The small molecule below binds the protein below.
Small molecule (SMILES): C1C[C@@H](c2nc(C3CC3)no2)CN1

Sequence of chain 1.A:
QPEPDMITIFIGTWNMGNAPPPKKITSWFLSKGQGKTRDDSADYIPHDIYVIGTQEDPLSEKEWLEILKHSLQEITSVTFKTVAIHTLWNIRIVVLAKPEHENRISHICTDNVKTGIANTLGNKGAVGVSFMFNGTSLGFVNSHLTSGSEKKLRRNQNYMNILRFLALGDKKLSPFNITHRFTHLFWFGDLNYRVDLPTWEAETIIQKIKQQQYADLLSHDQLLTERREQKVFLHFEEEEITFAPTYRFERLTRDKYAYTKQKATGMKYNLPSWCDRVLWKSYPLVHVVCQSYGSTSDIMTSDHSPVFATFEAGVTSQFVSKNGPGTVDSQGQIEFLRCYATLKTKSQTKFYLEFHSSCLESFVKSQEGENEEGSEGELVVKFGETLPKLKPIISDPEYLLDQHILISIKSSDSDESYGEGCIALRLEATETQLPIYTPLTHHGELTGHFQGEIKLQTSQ

Binding-site contacts:
Ligand atom C04 contacts residue TYR47 of chain 1.A at 4.0 Å (hydrophobic).
Ligand atom N08 contacts residue SER80 of chain 1.A at 4.0 Å.
Ligand atom C07 contacts residue SER80 of chain 1.A at 3.4 Å.
Ligand atom O06 contacts residue ILE78 of chain 1.A at 3.3 Å (h-bond).
Ligand atom O06 contacts residue TYR47 of chain 1.A at 4.0 Å.
Ligand atom C09 contacts residue GLU77 of chain 1.A at 3.6 Å.
Ligand atom C07 contacts residue ILE78 of chain 1.A at 3.7 Å (hydrophobic).
Ligand atom C11 contacts residue GLU77 of chain 1.A at 3.0 Å.
Ligand atom C04 contacts residue SER80 of chain 1.A at 4.2 Å.
Ligand atom N05 contacts residue THR79 of chain 1.A at 3.4 Å (h-bond).
Ligand atom O06 contacts residue THR79 of chain 1.A at 3.1 Å.
Ligand atom C07 contacts residue TYR47 of chain 1.A at 3.8 Å (hydrophobic).
Ligand atom N12 contacts residue GLU77 of chain 1.A at 4.3 Å.
Ligand atom O06 contacts residue SER80 of chain 1.A at 3.3 Å (h-bond).
Ligand atom C10 contacts residue SER80 of chain 1.A at 3.2 Å.
Ligand atom C10 contacts residue GLU77 of chain 1.A at 3.1 Å.
Ligand atom C03 contacts residue TYR47 of chain 1.A at 4.2 Å (hydrophobic).
Ligand atom N05 contacts residue ILE78 of chain 1.A at 4.4 Å.
Ligand atom N08 contacts residue TYR47 of chain 1.A at 4.0 Å.
Ligand atom C10 contacts residue ILE78 of chain 1.A at 4.2 Å (hydrophobic).
Ligand atom C09 contacts residue SER80 of chain 1.A at 3.8 Å.
Ligand atom C07 contacts residue THR79 of chain 1.A at 4.2 Å.
Ligand atom C09 contacts residue TYR47 of chain 1.A at 4.0 Å (hydrophobic).
Ligand atom C01 contacts residue TYR47 of chain 1.A at 3.7 Å (hydrophobic).
Ligand atom C09 contacts residue ILE78 of chain 1.A at 3.6 Å (hydrophobic).
Ligand atom N05 contacts residue TYR47 of chain 1.A at 3.7 Å.
Ligand atom C13 contacts residue TYR47 of chain 1.A at 3.7 Å (hydrophobic).
Ligand atom N05 contacts residue SER80 of chain 1.A at 3.8 Å.